Binding-site contacts:
Ligand atom C16 contacts residue HIS223 of chain 1.B at 3.2 Å.
Ligand atom C15 contacts residue ZN1 of chain 1.K at 3.2 Å.
Ligand atom C9 contacts residue MET40 of chain 1.B at 3.4 Å (hydrophobic).
Ligand atom N3 contacts residue ZN1 of chain 1.L at 2.1 Å.
Ligand atom C14 contacts residue ASP97 of chain 1.B at 3.6 Å.
Ligand atom O3 contacts residue ASP97 of chain 1.B at 3.5 Å (salt-bridge).
Ligand atom O3 contacts residue TRP66 of chain 1.B at 3.2 Å.
Ligand atom C10 contacts residue LEU38 of chain 1.B at 3.8 Å (hydrophobic).
Ligand atom C11 contacts residue TRP66 of chain 1.B at 3.5 Å (hydrophobic).
Ligand atom O1 contacts residue CYS181 of chain 1.B at 3.1 Å.
Ligand atom O1 contacts residue ZN1 of chain 1.L at 2.1 Å.
Ligand atom C1 contacts residue ASN193 of chain 1.B at 3.6 Å.
Ligand atom O1 contacts residue LYS184 of chain 1.B at 3.2 Å (salt-bridge).
Ligand atom O1 contacts residue HIS223 of chain 1.B at 2.7 Å (h-bond).
Ligand atom N3 contacts residue HIS223 of chain 1.B at 3.5 Å (h-bond).
Ligand atom C2 contacts residue HIS223 of chain 1.B at 3.5 Å.
Ligand atom O2 contacts residue HIS162 of chain 1.B at 3.5 Å.
Ligand atom O4 contacts residue ASN193 of chain 1.B at 3.0 Å (h-bond).
Ligand atom O3 contacts residue GLN96 of chain 1.B at 3.4 Å.
Ligand atom C14 contacts residue ZN1 of chain 1.K at 3.8 Å.
Ligand atom N3 contacts residue ZN1 of chain 1.K at 3.8 Å.
Ligand atom N3 contacts residue ASP97 of chain 1.B at 3.1 Å (salt-bridge).
Ligand atom OXT contacts residue ZN1 of chain 1.K at 2.2 Å.
Ligand atom O4 contacts residue HIS95 of chain 1.B at 3.2 Å.
Ligand atom N2 contacts residue GLN96 of chain 1.B at 2.7 Å (h-bond).
Ligand atom O2 contacts residue GLY192 of chain 1.B at 3.4 Å.
Ligand atom C12 contacts residue ZN1 of chain 1.L at 3.0 Å.
Ligand atom C13 contacts residue ZN1 of chain 1.L at 3.3 Å.
Ligand atom C16 contacts residue ZN1 of chain 1.L at 3.6 Å.
Ligand atom O1 contacts residue HIS162 of chain 1.B at 3.8 Å.
Ligand atom OXT contacts residue HIS162 of chain 1.B at 2.7 Å.
Ligand atom C2 contacts residue HIS162 of chain 1.B at 3.5 Å.
Ligand atom C15 contacts residue HIS95 of chain 1.B at 3.0 Å.
Ligand atom OXT contacts residue HIS95 of chain 1.B at 2.8 Å (h-bond).
Ligand atom C2 contacts residue LYS184 of chain 1.B at 3.5 Å.
Ligand atom O2 contacts residue LYS184 of chain 1.B at 3.0 Å (salt-bridge).
Ligand atom C8 contacts residue MET40 of chain 1.B at 3.7 Å (hydrophobic).
Ligand atom O2 contacts residue ASN193 of chain 1.B at 2.9 Å (h-bond).
Ligand atom C13 contacts residue ASP97 of chain 1.B at 3.5 Å.
Ligand atom C2 contacts residue ZN1 of chain 1.L at 2.8 Å.

Sequence of chain 1.B:
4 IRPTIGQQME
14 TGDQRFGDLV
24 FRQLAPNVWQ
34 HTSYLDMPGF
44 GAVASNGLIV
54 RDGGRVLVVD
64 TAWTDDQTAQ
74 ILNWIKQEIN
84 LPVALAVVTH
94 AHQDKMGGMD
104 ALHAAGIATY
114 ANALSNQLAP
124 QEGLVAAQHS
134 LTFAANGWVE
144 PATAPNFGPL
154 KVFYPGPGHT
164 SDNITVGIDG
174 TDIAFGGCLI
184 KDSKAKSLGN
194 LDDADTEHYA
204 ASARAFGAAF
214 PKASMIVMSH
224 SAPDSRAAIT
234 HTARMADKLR

This small molecule binds to this protein.
Small molecule (SMILES): CC1(C)S[C@H]([C@H](NC(=O)[C@H](N)c2ccccc2)C(=O)O)N[C@H]1C(=O)O